Binding-site contacts:
Ligand atom C9 contacts residue ARG413 of chain 1.S at 3.4 Å.
Ligand atom O1A contacts residue SER421 of chain 1.S at 3.6 Å.
Ligand atom C5 contacts residue SER418 of chain 1.S at 4.3 Å.
Ligand atom C1 contacts residue SER418 of chain 1.S at 1.9 Å.
Ligand atom C8 contacts residue ARG413 of chain 1.S at 4.3 Å.
Ligand atom O4 contacts residue SER418 of chain 1.S at 4.3 Å.
Ligand atom O1A contacts residue SER418 of chain 1.S at 2.4 Å (h-bond).
Ligand atom O1B contacts residue SER418 of chain 1.S at 2.8 Å (h-bond).
Ligand atom C4 contacts residue GLY420 of chain 1.S at 4.2 Å.
Ligand atom O6 contacts residue VAL419 of chain 1.S at 3.6 Å.
Ligand atom C1 contacts residue SER415 of chain 1.S at 4.3 Å.
Ligand atom C3 contacts residue VAL419 of chain 1.S at 3.7 Å (hydrophobic).
Ligand atom C1 contacts residue SER421 of chain 1.S at 4.2 Å.
Ligand atom O1A contacts residue SER415 of chain 1.S at 4.0 Å.
Ligand atom C6 contacts residue SER418 of chain 1.S at 3.7 Å.
Ligand atom C3 contacts residue SER421 of chain 1.S at 3.6 Å.
Ligand atom O1A contacts residue ARG413 of chain 1.S at 4.3 Å.
Ligand atom O1A contacts residue GLY416 of chain 1.S at 4.0 Å.
Ligand atom C2 contacts residue SER421 of chain 1.S at 4.0 Å.
Ligand atom C2 contacts residue SER418 of chain 1.S at 1.4 Å.
Ligand atom C2 contacts residue VAL419 of chain 1.S at 3.6 Å (hydrophobic).
Ligand atom C1 contacts residue ARG413 of chain 1.S at 3.9 Å.
Ligand atom O8 contacts residue SER418 of chain 1.S at 4.4 Å.
Ligand atom C6 contacts residue VAL419 of chain 1.S at 3.9 Å (hydrophobic).
Ligand atom C3 contacts residue GLY420 of chain 1.S at 3.6 Å.
Ligand atom C4 contacts residue SER418 of chain 1.S at 3.8 Å.
Ligand atom O1B contacts residue SER415 of chain 1.S at 4.2 Å.
Ligand atom O8 contacts residue VAL419 of chain 1.S at 3.2 Å (h-bond).
Ligand atom C7 contacts residue ARG413 of chain 1.S at 4.2 Å.
Ligand atom C3 contacts residue SER418 of chain 1.S at 2.6 Å.
Ligand atom O1B contacts residue ARG413 of chain 1.S at 2.8 Å (salt-bridge).
Ligand atom O6 contacts residue SER418 of chain 1.S at 2.5 Å (h-bond).

The small molecule below binds the protein below.
Small molecule (SMILES): C[C@H](O)[C@H](N)[C@@H]1O[C@](O)(C(=O)O)C[C@H](O)[C@@H]1N

Sequence of chain 1.S:
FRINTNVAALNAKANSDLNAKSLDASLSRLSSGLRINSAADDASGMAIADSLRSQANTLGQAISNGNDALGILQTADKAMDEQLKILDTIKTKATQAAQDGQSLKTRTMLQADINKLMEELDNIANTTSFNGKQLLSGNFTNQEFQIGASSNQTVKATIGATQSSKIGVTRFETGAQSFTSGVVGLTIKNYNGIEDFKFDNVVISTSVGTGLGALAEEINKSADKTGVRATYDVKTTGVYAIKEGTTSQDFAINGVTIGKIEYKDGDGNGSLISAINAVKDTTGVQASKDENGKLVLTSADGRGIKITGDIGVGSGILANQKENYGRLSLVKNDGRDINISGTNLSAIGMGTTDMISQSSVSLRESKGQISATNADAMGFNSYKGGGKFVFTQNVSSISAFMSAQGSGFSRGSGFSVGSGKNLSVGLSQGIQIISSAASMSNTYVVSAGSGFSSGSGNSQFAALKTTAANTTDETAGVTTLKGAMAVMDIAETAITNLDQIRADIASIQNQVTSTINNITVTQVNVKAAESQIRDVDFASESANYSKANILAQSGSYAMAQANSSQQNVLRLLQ